Sequence of chain 1.D:
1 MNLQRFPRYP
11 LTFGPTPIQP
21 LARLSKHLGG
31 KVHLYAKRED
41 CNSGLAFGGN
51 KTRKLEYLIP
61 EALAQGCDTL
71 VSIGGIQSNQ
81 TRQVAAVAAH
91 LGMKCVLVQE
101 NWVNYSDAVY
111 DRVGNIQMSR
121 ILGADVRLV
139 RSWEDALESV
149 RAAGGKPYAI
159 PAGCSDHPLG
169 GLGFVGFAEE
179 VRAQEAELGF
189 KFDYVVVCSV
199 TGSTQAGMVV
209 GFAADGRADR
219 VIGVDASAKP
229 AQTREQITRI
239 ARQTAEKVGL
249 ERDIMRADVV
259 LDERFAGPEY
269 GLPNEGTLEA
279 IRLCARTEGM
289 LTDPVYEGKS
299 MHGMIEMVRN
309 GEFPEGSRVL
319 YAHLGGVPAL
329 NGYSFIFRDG

The small molecule below binds the protein below.
Small molecule (SMILES): NC1([P](=O)([O-])O)CC1

Binding-site contacts:
Ligand atom P5 contacts residue GLN80 of chain 1.D at 4.0 Å.
Ligand atom C1 contacts residue TYR268 of chain 1.D at 4.1 Å (hydrophobic).
Ligand atom C2 contacts residue LYS51 of chain 1.D at 3.6 Å.
Ligand atom P5 contacts residue PLP1 of chain 1.K at 3.5 Å.
Ligand atom C3 contacts residue LYS51 of chain 1.D at 3.3 Å.
Ligand atom O7 contacts residue GLN80 of chain 1.D at 3.6 Å.
Ligand atom O7 contacts residue ASN79 of chain 1.D at 4.3 Å.
Ligand atom O7 contacts residue TYR294 of chain 1.D at 4.4 Å.
Ligand atom O8 contacts residue LYS51 of chain 1.D at 3.5 Å.
Ligand atom O8 contacts residue GLN80 of chain 1.D at 2.6 Å (h-bond).
Ligand atom C2 contacts residue GLY161 of chain 1.D at 4.1 Å.
Ligand atom C2 contacts residue PLP1 of chain 1.K at 3.0 Å.
Ligand atom O6 contacts residue TYR294 of chain 1.D at 2.3 Å (h-bond).
Ligand atom N4 contacts residue TYR294 of chain 1.D at 3.1 Å (h-bond).
Ligand atom C3 contacts residue PLP1 of chain 1.K at 2.4 Å.
Ligand atom P5 contacts residue TYR294 of chain 1.D at 3.5 Å.
Ligand atom C2 contacts residue TYR294 of chain 1.D at 4.1 Å (hydrophobic).
Ligand atom C1 contacts residue VAL198 of chain 1.D at 4.4 Å (hydrophobic).
Ligand atom C1 contacts residue THR199 of chain 1.D at 3.8 Å.
Ligand atom O8 contacts residue PLP1 of chain 1.K at 3.3 Å (h-bond).
Ligand atom O6 contacts residue ASN79 of chain 1.D at 3.6 Å.
Ligand atom N4 contacts residue LYS51 of chain 1.D at 2.9 Å (salt-bridge).
Ligand atom O6 contacts residue TYR268 of chain 1.D at 3.9 Å.
Ligand atom P5 contacts residue ASN79 of chain 1.D at 3.7 Å.
Ligand atom C1 contacts residue TYR294 of chain 1.D at 3.2 Å (hydrophobic).
Ligand atom C1 contacts residue PLP1 of chain 1.K at 3.6 Å.
Ligand atom P5 contacts residue LYS51 of chain 1.D at 4.0 Å.
Ligand atom O8 contacts residue SER78 of chain 1.D at 3.5 Å (h-bond).
Ligand atom P5 contacts residue SER78 of chain 1.D at 3.5 Å.
Ligand atom C2 contacts residue THR199 of chain 1.D at 3.6 Å.
Ligand atom O6 contacts residue SER78 of chain 1.D at 3.8 Å.
Ligand atom O7 contacts residue SER78 of chain 1.D at 2.7 Å (h-bond).
Ligand atom O8 contacts residue ASN79 of chain 1.D at 3.0 Å (h-bond).
Ligand atom O7 contacts residue GLY74 of chain 1.D at 4.5 Å.
Ligand atom O6 contacts residue PLP1 of chain 1.K at 4.1 Å.
Ligand atom C3 contacts residue TYR294 of chain 1.D at 3.3 Å (hydrophobic).
Ligand atom N4 contacts residue PLP1 of chain 1.K at 1.5 Å.